Binding-site contacts:
Ligand atom C7 contacts residue GLN580 of chain 1.B at 3.8 Å.
Ligand atom C1 contacts residue ASN331 of chain 1.B at 1.4 Å.
Ligand atom N2 contacts residue ASN331 of chain 1.B at 2.9 Å (h-bond).
Ligand atom C4 contacts residue ASN331 of chain 1.B at 4.2 Å.
Ligand atom C5 contacts residue ASN331 of chain 1.B at 3.7 Å.
Ligand atom C1 contacts residue GLN580 of chain 1.B at 4.5 Å.
Ligand atom C2 contacts residue ASN331 of chain 1.B at 2.5 Å.
Ligand atom C7 contacts residue ASN331 of chain 1.B at 3.8 Å.
Ligand atom O7 contacts residue ASN331 of chain 1.B at 4.3 Å.
Ligand atom O5 contacts residue GLN580 of chain 1.B at 4.1 Å.
Ligand atom C3 contacts residue ASN331 of chain 1.B at 3.8 Å.
Ligand atom C8 contacts residue GLN580 of chain 1.B at 3.9 Å.
Ligand atom C2 contacts residue GLN580 of chain 1.B at 4.4 Å.
Ligand atom C8 contacts residue ILE332 of chain 1.B at 3.5 Å (hydrophobic).
Ligand atom O6 contacts residue GLN580 of chain 1.B at 4.1 Å.
Ligand atom O5 contacts residue ASN331 of chain 1.B at 2.4 Å (h-bond).
Ligand atom O7 contacts residue GLN580 of chain 1.B at 3.4 Å (h-bond).

Sequence of chain 1.B:
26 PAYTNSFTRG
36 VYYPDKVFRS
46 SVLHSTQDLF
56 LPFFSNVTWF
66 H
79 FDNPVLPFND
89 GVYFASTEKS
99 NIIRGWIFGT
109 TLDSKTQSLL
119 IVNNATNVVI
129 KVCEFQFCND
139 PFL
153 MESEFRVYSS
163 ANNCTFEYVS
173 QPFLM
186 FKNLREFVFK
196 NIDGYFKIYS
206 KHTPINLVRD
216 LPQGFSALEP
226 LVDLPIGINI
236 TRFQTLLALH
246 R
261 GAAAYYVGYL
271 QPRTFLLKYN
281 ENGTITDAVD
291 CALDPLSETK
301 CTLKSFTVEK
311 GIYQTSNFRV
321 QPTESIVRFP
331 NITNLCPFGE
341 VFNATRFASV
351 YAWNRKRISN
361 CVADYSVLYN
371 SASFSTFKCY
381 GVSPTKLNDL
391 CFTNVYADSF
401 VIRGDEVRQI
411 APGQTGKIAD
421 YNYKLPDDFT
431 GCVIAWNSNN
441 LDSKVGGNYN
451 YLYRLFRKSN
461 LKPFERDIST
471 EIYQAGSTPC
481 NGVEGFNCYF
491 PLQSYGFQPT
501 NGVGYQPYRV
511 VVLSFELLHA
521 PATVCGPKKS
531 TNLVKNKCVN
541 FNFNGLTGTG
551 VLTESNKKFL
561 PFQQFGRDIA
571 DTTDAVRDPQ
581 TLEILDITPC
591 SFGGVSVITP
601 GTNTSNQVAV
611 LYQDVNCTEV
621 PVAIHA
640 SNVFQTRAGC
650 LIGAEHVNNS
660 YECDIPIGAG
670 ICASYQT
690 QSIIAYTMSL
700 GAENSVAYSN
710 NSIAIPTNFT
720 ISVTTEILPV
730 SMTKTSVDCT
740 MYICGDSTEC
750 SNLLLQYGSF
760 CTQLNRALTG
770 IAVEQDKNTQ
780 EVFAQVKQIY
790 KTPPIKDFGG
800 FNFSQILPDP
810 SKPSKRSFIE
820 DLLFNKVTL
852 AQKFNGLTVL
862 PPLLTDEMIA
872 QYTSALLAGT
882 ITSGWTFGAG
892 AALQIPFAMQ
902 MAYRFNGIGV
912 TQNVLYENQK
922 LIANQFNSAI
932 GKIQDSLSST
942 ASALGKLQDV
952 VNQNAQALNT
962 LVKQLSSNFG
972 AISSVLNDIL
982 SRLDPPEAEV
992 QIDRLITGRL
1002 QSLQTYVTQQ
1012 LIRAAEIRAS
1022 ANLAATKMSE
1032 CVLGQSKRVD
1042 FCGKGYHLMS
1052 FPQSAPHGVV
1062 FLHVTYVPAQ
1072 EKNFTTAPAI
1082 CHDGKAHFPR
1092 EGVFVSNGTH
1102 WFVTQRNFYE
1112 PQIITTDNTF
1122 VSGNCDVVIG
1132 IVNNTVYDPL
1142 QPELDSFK

A protein and the small-molecule ligand that binds it are described below.
Small molecule (SMILES): CC(=O)N[C@@H]1[C@@H](O)[C@H](O)[C@@H](CO)O[C@H]1O